This small molecule binds to this protein.
Small molecule (SMILES): CC(=O)N[C@H]1CO[C@H](CO)[C@H](O)[C@@H]1O[C@@H]1O[C@H](CO)[C@H](O)[C@H](O)[C@H]1O

Sequence of chain 1.G:
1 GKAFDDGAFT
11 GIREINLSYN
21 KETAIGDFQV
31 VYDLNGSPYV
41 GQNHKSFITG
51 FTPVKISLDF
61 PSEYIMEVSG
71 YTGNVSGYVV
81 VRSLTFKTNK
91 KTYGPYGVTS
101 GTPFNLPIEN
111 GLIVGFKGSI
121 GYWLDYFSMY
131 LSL

Sequence of chain 1.H:
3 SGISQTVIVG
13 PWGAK

Binding-site contacts:
Ligand atom O5 contacts residue GLY121 of chain 1.G at 3.7 Å.
Ligand atom N2 contacts residue NPO1 of chain 1.BA at 2.8 Å (h-bond).
Ligand atom C4 contacts residue NPO1 of chain 1.BA at 3.4 Å.
Ligand atom C5 contacts residue ASP125 of chain 1.G at 3.8 Å.
Ligand atom C6 contacts residue TYR78 of chain 1.G at 3.8 Å (hydrophobic).
Ligand atom C2 contacts residue NPO1 of chain 1.BA at 2.4 Å.
Ligand atom C8 contacts residue GLY1 of chain 1.G at 3.4 Å.
Ligand atom C5 contacts residue TYR122 of chain 1.G at 4.0 Å (hydrophobic).
Ligand atom C6 contacts residue ASP125 of chain 1.G at 3.3 Å.
Ligand atom O4 contacts residue GLY121 of chain 1.G at 3.5 Å.
Ligand atom O6 contacts residue ASP125 of chain 1.G at 2.8 Å (salt-bridge).
Ligand atom C5 contacts residue NPO1 of chain 1.BA at 2.8 Å.
Ligand atom C6 contacts residue TRP123 of chain 1.G at 3.5 Å (hydrophobic).
Ligand atom O5 contacts residue TYR122 of chain 1.G at 2.9 Å (h-bond).
Ligand atom C1 contacts residue GLY1 of chain 1.G at 3.9 Å.
Ligand atom C6 contacts residue TYR122 of chain 1.G at 3.9 Å (hydrophobic).
Ligand atom O3 contacts residue GLY1 of chain 1.G at 3.0 Å (h-bond).
Ligand atom C2 contacts residue GLY1 of chain 1.G at 4.0 Å.
Ligand atom O6 contacts residue ALA16 of chain 1.H at 4.0 Å.
Ligand atom C2 contacts residue GLY1 of chain 1.G at 3.9 Å.
Ligand atom C3 contacts residue TYR78 of chain 1.G at 3.6 Å (hydrophobic).
Ligand atom C3 contacts residue NPO1 of chain 1.BA at 2.9 Å.
Ligand atom O4 contacts residue GLY1 of chain 1.G at 3.0 Å (h-bond).
Ligand atom C4 contacts residue TYR78 of chain 1.G at 3.6 Å (hydrophobic).
Ligand atom O6 contacts residue VAL80 of chain 1.G at 4.0 Å.
Ligand atom O6 contacts residue TYR78 of chain 1.G at 4.0 Å.
Ligand atom C1 contacts residue TYR78 of chain 1.G at 4.0 Å (hydrophobic).
Ligand atom C6 contacts residue VAL80 of chain 1.G at 3.7 Å (hydrophobic).
Ligand atom C1 contacts residue NPO1 of chain 1.BA at 1.5 Å.
Ligand atom O6 contacts residue TRP123 of chain 1.G at 2.9 Å (h-bond).
Ligand atom C5 contacts residue TYR78 of chain 1.G at 3.7 Å (hydrophobic).
Ligand atom C3 contacts residue GLY1 of chain 1.G at 3.9 Å.
Ligand atom C1 contacts residue TYR122 of chain 1.G at 3.7 Å (hydrophobic).
Ligand atom C8 contacts residue PHE47 of chain 1.G at 3.4 Å (hydrophobic).
Ligand atom O5 contacts residue NPO1 of chain 1.BA at 2.5 Å (h-bond).
Ligand atom C4 contacts residue ASP125 of chain 1.G at 3.3 Å.
Ligand atom O6 contacts residue GLY121 of chain 1.G at 3.5 Å.
Ligand atom O6 contacts residue TYR122 of chain 1.G at 3.0 Å (h-bond).
Ligand atom C4 contacts residue GLY1 of chain 1.G at 4.1 Å.
Ligand atom O4 contacts residue ASP125 of chain 1.G at 2.6 Å (salt-bridge).